Binding-site contacts:
Ligand atom OP2 contacts residue KGP1 of chain 1.P at 0.0 Å (h-bond).
Ligand atom C5 contacts residue KGP1 of chain 1.P at 0.0 Å.
Ligand atom C2' contacts residue KGP1 of chain 1.P at 0.0 Å.
Ligand atom CP4 contacts residue KGP1 of chain 1.P at 0.0 Å.
Ligand atom N1 contacts residue KGP1 of chain 1.P at 0.0 Å (h-bond).
Ligand atom OS5 contacts residue KGP1 of chain 1.P at 0.0 Å (h-bond).
Ligand atom C6 contacts residue KGP1 of chain 1.P at 0.0 Å.
Ligand atom C2 contacts residue KGP1 of chain 1.P at 0.0 Å.
Ligand atom O21 contacts residue KGP1 of chain 1.P at 0.0 Å (h-bond).
Ligand atom CP5 contacts residue KGP1 of chain 1.P at 0.0 Å.
Ligand atom N9 contacts residue KGP1 of chain 1.P at 0.0 Å (h-bond).
Ligand atom O3' contacts residue KGP1 of chain 1.P at 0.0 Å (h-bond).
Ligand atom CPA contacts residue KGP1 of chain 1.P at 0.0 Å.
Ligand atom O6 contacts residue KGP1 of chain 1.P at 0.0 Å (h-bond).
Ligand atom CP6 contacts residue KGP1 of chain 1.P at 0.0 Å.
Ligand atom P3 contacts residue KGP1 of chain 1.P at 0.0 Å.
Ligand atom C1' contacts residue KGP1 of chain 1.P at 0.0 Å.
Ligand atom CPB contacts residue KGP1 of chain 1.P at 0.0 Å.
Ligand atom O2' contacts residue KGP1 of chain 1.P at 0.0 Å (h-bond).
Ligand atom CP8 contacts residue KGP1 of chain 1.P at 0.0 Å.
Ligand atom C8 contacts residue KGP1 of chain 1.P at 0.0 Å.
Ligand atom C3' contacts residue KGP1 of chain 1.P at 0.0 Å.
Ligand atom O22 contacts residue KGP1 of chain 1.P at 0.0 Å (h-bond).
Ligand atom O11 contacts residue KGP1 of chain 1.P at 0.0 Å (h-bond).
Ligand atom N7 contacts residue KGP1 of chain 1.P at 0.0 Å (h-bond).
Ligand atom C4' contacts residue KGP1 of chain 1.P at 0.0 Å.
Ligand atom N3 contacts residue KGP1 of chain 1.P at 0.0 Å (h-bond).
Ligand atom P1 contacts residue KGP1 of chain 1.P at 0.0 Å.
Ligand atom C4 contacts residue KGP1 of chain 1.P at 0.0 Å.
Ligand atom O5' contacts residue KGP1 of chain 1.P at 0.0 Å (h-bond).
Ligand atom C5' contacts residue KGP1 of chain 1.P at 0.0 Å.
Ligand atom P2 contacts residue KGP1 of chain 1.P at 0.0 Å.
Ligand atom N6 contacts residue KGP1 of chain 1.P at 0.0 Å (h-bond).
Ligand atom OP3 contacts residue KGP1 of chain 1.P at 0.0 Å (h-bond).
Ligand atom O4' contacts residue KGP1 of chain 1.P at 0.0 Å (h-bond).
Ligand atom O12 contacts residue KGP1 of chain 1.P at 0.0 Å (h-bond).
Ligand atom CP9 contacts residue KGP1 of chain 1.P at 0.0 Å.
Ligand atom O7 contacts residue KGP1 of chain 1.P at 0.0 Å (h-bond).
Ligand atom NP2 contacts residue KGP1 of chain 1.P at 0.0 Å (h-bond).
Ligand atom CP7 contacts residue KGP1 of chain 1.P at 0.0 Å.

This protein binds this small molecule.
Small molecule (SMILES): C[C@@H](C(=O)NCCNC(=O)CCNC(=O)[C@H](O)C(C)(C)COP(=O)(O)OP(=O)(O)OC[C@H]1O[C@@H](n2cnc3c(N)ncnc32)[C@H](O)[C@@H]1OP(=O)(O)O)S(=O)(=O)O

Sequence of chain 1.D:
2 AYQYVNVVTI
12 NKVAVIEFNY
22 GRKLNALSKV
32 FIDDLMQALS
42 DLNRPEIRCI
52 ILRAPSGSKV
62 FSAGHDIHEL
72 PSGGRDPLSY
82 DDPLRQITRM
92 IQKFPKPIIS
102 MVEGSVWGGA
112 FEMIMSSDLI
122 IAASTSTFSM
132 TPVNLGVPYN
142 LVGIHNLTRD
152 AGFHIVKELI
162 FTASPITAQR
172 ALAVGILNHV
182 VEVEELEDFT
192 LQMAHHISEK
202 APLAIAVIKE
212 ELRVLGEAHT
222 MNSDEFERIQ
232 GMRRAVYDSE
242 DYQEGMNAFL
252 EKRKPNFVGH